A protein and the small-molecule ligand that binds it are described below.
Small molecule (SMILES): O=C(O)[C@@H]1CSc2c(C3CC3)c(Cc3cccc4ccccc34)c(CN3CCOCC3)c(=O)n21

Binding-site contacts:
Ligand atom C34 contacts residue LEU32 of chain 1.A at 3.9 Å (hydrophobic).
Ligand atom O33 contacts residue PRO94 of chain 1.A at 4.1 Å.
Ligand atom S6 contacts residue ARG96 of chain 1.A at 4.0 Å.
Ligand atom C20 contacts residue LEU32 of chain 1.A at 4.2 Å (hydrophobic).
Ligand atom C11 contacts residue ARG96 of chain 1.A at 4.5 Å.
Ligand atom C6 contacts residue LEU32 of chain 1.A at 3.9 Å (hydrophobic).
Ligand atom C4 contacts residue LEU32 of chain 1.A at 3.6 Å (hydrophobic).
Ligand atom O25 contacts residue ARG58 of chain 1.A at 3.1 Å (salt-bridge).
Ligand atom S6 contacts residue LEU32 of chain 1.A at 4.4 Å.
Ligand atom C23 contacts residue PRO95 of chain 1.A at 4.4 Å (hydrophobic).
Ligand atom C23 contacts residue ARG96 of chain 1.A at 3.7 Å.
Ligand atom O3 contacts residue ARG58 of chain 1.A at 4.3 Å.
Ligand atom C11 contacts residue PRO94 of chain 1.A at 4.3 Å (hydrophobic).
Ligand atom C11 contacts residue LEU32 of chain 1.A at 4.2 Å (hydrophobic).
Ligand atom O32 contacts residue ARG96 of chain 1.A at 3.0 Å (salt-bridge).
Ligand atom C10 contacts residue ARG58 of chain 1.A at 4.3 Å.
Ligand atom C7 contacts residue LEU32 of chain 1.A at 4.3 Å (hydrophobic).
Ligand atom C5 contacts residue PRO94 of chain 1.A at 3.3 Å (hydrophobic).
Ligand atom O33 contacts residue PRO95 of chain 1.A at 3.2 Å.
Ligand atom O25 contacts residue LEU32 of chain 1.A at 4.1 Å.
Ligand atom C19 contacts residue VAL56 of chain 1.A at 3.9 Å (hydrophobic).
Ligand atom C10 contacts residue LEU32 of chain 1.A at 4.2 Å (hydrophobic).
Ligand atom C5 contacts residue ARG96 of chain 1.A at 4.0 Å.
Ligand atom C4 contacts residue ARG58 of chain 1.A at 3.5 Å.
Ligand atom C34 contacts residue GLN57 of chain 1.A at 4.2 Å.
Ligand atom O33 contacts residue ARG96 of chain 1.A at 2.8 Å (salt-bridge).
Ligand atom C5 contacts residue ILE93 of chain 1.A at 4.1 Å (hydrophobic).
Ligand atom C34 contacts residue ARG58 of chain 1.A at 3.5 Å.
Ligand atom N10 contacts residue LEU32 of chain 1.A at 3.9 Å.
Ligand atom C5 contacts residue LEU32 of chain 1.A at 3.9 Å (hydrophobic).

Sequence of chain 1.A:
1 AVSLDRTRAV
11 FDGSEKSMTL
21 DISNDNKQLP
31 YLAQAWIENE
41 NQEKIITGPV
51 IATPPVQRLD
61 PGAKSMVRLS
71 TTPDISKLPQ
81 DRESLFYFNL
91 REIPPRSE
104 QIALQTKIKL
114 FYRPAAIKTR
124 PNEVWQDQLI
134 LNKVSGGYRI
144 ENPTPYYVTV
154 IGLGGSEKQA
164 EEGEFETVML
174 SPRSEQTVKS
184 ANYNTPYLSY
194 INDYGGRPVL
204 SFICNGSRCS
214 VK